Binding-site contacts:
Ligand atom C1 contacts residue SER346 of chain 1.B at 4.0 Å.
Ligand atom C5 contacts residue ASN349 of chain 1.B at 4.1 Å.
Ligand atom O7 contacts residue GLY344 of chain 1.B at 2.8 Å (h-bond).
Ligand atom C5 contacts residue SER346 of chain 1.B at 3.8 Å.
Ligand atom C5 contacts residue ASN349 of chain 1.B at 3.7 Å.
Ligand atom C1 contacts residue ASN349 of chain 1.B at 1.5 Å.
Ligand atom O7 contacts residue ASN349 of chain 1.B at 4.3 Å.
Ligand atom C8 contacts residue PRO343 of chain 1.B at 4.2 Å (hydrophobic).
Ligand atom C5 contacts residue PHE345 of chain 1.B at 4.3 Å (hydrophobic).
Ligand atom C6 contacts residue SER346 of chain 1.B at 3.7 Å.
Ligand atom C8 contacts residue ASN349 of chain 1.B at 3.5 Å.
Ligand atom O7 contacts residue PRO343 of chain 1.B at 3.6 Å.
Ligand atom C8 contacts residue ALA342 of chain 1.B at 3.9 Å (hydrophobic).
Ligand atom C8 contacts residue PHE345 of chain 1.B at 4.1 Å (hydrophobic).
Ligand atom C6 contacts residue SER346 of chain 1.B at 3.5 Å.
Ligand atom C2 contacts residue ASN349 of chain 1.B at 2.5 Å.
Ligand atom C6 contacts residue PHE345 of chain 1.B at 4.2 Å (hydrophobic).
Ligand atom N2 contacts residue ASN349 of chain 1.B at 2.9 Å (h-bond).
Ligand atom C7 contacts residue PRO343 of chain 1.B at 4.3 Å (hydrophobic).
Ligand atom C8 contacts residue GLY344 of chain 1.B at 3.9 Å.
Ligand atom O4 contacts residue GLY344 of chain 1.B at 4.4 Å.
Ligand atom O5 contacts residue ASN349 of chain 1.B at 2.4 Å (h-bond).
Ligand atom C7 contacts residue GLY344 of chain 1.B at 3.6 Å.
Ligand atom C7 contacts residue ASN349 of chain 1.B at 3.4 Å.
Ligand atom C6 contacts residue ASN349 of chain 1.B at 3.8 Å.
Ligand atom C4 contacts residue ASN349 of chain 1.B at 4.3 Å.
Ligand atom C5 contacts residue SER346 of chain 1.B at 4.2 Å.
Ligand atom C3 contacts residue GLY344 of chain 1.B at 4.3 Å.
Ligand atom C5 contacts residue GLY344 of chain 1.B at 4.4 Å.
Ligand atom C1 contacts residue GLY344 of chain 1.B at 4.2 Å.
Ligand atom C6 contacts residue ASP348 of chain 1.B at 3.8 Å.
Ligand atom O5 contacts residue SER346 of chain 1.B at 3.6 Å.
Ligand atom O5 contacts residue SER346 of chain 1.B at 3.3 Å.
Ligand atom C3 contacts residue ASN349 of chain 1.B at 3.8 Å.

Sequence of chain 1.B:
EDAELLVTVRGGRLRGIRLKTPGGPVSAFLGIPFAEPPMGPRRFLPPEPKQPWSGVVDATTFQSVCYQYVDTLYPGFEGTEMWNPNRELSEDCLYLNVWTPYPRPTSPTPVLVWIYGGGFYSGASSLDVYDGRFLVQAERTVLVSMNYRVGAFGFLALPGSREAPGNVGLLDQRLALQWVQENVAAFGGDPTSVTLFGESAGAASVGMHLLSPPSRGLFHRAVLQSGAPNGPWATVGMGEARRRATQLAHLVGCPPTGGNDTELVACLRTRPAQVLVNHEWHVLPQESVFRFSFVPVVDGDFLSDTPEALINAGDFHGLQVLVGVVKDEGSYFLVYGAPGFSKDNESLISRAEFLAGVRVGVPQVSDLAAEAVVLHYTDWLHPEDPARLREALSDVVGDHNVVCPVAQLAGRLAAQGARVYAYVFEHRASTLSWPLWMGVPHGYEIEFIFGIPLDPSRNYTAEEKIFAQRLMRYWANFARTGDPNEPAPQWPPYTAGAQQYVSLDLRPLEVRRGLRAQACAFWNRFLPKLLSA

The small molecule below binds the protein below.
Small molecule (SMILES): CC(=O)N[C@H]1[C@H](O[C@H]2[C@H](O)[C@@H](NC(C)=O)CO[C@@H]2CO[C@@H]2O[C@@H](C)[C@@H](O)[C@@H](O)[C@@H]2O)O[C@H](CO)[C@@H](O)[C@@H]1O